Sequence of chain 1.B:
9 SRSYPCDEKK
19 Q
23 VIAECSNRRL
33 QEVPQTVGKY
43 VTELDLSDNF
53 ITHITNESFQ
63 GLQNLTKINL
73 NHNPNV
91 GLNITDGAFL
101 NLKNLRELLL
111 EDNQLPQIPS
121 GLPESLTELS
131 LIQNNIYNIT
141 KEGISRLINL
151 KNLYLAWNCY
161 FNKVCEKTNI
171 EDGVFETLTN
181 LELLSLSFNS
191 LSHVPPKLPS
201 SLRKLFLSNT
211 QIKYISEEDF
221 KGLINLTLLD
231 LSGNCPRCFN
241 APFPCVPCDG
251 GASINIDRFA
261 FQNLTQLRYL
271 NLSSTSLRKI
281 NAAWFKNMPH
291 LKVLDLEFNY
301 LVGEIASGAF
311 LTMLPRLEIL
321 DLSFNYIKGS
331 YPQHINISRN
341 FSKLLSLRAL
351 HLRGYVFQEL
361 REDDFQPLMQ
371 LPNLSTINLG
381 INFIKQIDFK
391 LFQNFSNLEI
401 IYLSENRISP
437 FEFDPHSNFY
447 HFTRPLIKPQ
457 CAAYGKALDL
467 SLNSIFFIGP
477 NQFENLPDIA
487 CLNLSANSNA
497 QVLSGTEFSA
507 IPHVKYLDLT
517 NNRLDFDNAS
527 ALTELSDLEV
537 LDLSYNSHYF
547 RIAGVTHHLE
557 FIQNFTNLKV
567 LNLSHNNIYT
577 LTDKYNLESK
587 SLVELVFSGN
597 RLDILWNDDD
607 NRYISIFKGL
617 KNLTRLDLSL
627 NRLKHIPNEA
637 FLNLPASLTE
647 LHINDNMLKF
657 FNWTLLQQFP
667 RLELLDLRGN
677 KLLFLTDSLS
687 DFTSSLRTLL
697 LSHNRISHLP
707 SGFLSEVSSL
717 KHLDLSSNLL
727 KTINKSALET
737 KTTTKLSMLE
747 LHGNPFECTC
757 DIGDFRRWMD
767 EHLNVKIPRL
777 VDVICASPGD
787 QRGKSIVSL

Binding-site contacts:
Ligand atom C1 contacts residue SER587 of chain 1.B at 4.2 Å.
Ligand atom O5 contacts residue SER587 of chain 1.B at 4.5 Å.
Ligand atom C5 contacts residue ASN618 of chain 1.B at 3.6 Å.
Ligand atom C2 contacts residue ASN618 of chain 1.B at 2.5 Å.
Ligand atom C1 contacts residue ASN618 of chain 1.B at 1.4 Å.
Ligand atom N2 contacts residue LYS586 of chain 1.B at 4.1 Å.
Ligand atom C7 contacts residue LYS586 of chain 1.B at 3.5 Å.
Ligand atom O7 contacts residue SER587 of chain 1.B at 3.3 Å.
Ligand atom O6 contacts residue VAL589 of chain 1.B at 4.3 Å.
Ligand atom N2 contacts residue ASN618 of chain 1.B at 3.0 Å (h-bond).
Ligand atom C7 contacts residue ASN618 of chain 1.B at 3.6 Å.
Ligand atom C4 contacts residue ASN618 of chain 1.B at 4.2 Å.
Ligand atom O5 contacts residue ASN618 of chain 1.B at 2.3 Å (h-bond).
Ligand atom C3 contacts residue ASN618 of chain 1.B at 3.8 Å.
Ligand atom O7 contacts residue ASN618 of chain 1.B at 3.8 Å.
Ligand atom C8 contacts residue LYS586 of chain 1.B at 3.6 Å.
Ligand atom O7 contacts residue LYS586 of chain 1.B at 3.5 Å (salt-bridge).
Ligand atom O7 contacts residue THR562 of chain 1.B at 4.5 Å.
Ligand atom C7 contacts residue SER587 of chain 1.B at 4.1 Å.

A small-molecule ligand and the protein it binds are described below.
Small molecule (SMILES): CC(=O)N[C@@H]1[C@@H](O)[C@H](O)[C@@H](CO)O[C@H]1O